Binding-site contacts:
Ligand atom C8 contacts residue ASN594 of chain 1.A at 4.3 Å.
Ligand atom O5 contacts residue ASN594 of chain 1.A at 2.4 Å (h-bond).
Ligand atom O6 contacts residue ASN594 of chain 1.A at 3.7 Å.
Ligand atom O7 contacts residue ASN594 of chain 1.A at 3.5 Å (h-bond).
Ligand atom C6 contacts residue ASN594 of chain 1.A at 4.5 Å.
Ligand atom C5 contacts residue ASN594 of chain 1.A at 3.7 Å.
Ligand atom C3 contacts residue ASN594 of chain 1.A at 3.8 Å.
Ligand atom N2 contacts residue ASN594 of chain 1.A at 2.8 Å (h-bond).
Ligand atom C4 contacts residue ASN594 of chain 1.A at 4.2 Å.
Ligand atom C1 contacts residue ASN594 of chain 1.A at 1.4 Å.
Ligand atom C2 contacts residue ASN594 of chain 1.A at 2.4 Å.
Ligand atom C7 contacts residue ASN594 of chain 1.A at 3.3 Å.

The protein below binds the small molecule below.
Small molecule (SMILES): CC(=O)N[C@@H]1[C@@H](O)[C@H](O)[C@@H](CO)O[C@H]1O

Sequence of chain 1.A:
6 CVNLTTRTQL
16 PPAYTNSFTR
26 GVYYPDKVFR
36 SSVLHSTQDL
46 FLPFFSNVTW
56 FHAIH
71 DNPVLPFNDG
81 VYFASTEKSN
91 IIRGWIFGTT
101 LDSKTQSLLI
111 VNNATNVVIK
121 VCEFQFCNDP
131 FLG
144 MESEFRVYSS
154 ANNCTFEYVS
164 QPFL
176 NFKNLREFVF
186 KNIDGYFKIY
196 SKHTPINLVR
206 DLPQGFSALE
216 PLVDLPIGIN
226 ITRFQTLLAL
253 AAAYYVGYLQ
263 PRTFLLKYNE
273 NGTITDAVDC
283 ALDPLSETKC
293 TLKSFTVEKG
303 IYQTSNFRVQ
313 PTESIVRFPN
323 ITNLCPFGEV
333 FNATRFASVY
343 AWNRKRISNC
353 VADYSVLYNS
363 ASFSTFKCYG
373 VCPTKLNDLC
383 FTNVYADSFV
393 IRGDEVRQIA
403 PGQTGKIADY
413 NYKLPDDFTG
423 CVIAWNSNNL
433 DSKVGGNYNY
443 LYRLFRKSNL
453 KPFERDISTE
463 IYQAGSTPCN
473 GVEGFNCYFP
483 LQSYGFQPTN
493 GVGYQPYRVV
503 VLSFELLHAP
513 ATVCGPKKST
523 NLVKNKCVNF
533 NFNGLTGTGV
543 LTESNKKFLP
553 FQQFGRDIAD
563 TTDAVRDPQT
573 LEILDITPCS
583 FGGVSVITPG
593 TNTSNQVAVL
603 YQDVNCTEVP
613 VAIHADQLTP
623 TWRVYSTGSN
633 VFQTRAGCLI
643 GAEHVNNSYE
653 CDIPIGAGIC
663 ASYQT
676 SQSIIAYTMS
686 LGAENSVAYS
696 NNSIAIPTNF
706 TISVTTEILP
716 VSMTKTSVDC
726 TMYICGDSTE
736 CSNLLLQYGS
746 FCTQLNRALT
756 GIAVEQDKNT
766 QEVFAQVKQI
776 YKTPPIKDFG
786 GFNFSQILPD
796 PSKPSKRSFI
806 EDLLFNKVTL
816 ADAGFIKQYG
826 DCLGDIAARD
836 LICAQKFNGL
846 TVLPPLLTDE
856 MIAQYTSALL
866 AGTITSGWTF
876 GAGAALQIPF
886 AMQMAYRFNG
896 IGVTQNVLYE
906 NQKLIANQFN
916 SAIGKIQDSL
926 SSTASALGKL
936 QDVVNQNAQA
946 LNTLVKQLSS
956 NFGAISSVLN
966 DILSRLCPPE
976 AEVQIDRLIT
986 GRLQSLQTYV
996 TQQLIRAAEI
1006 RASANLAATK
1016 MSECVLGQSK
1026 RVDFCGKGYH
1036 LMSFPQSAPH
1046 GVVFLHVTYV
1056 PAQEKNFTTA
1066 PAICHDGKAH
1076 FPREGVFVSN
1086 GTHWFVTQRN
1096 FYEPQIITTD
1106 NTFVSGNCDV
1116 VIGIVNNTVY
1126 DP